Binding-site contacts:
Ligand atom N3 contacts residue MET168 of chain 1.A at 3.6 Å.
Ligand atom C31 contacts residue MET112 of chain 1.A at 3.3 Å (hydrophobic).
Ligand atom C22 contacts residue MET168 of chain 1.A at 3.9 Å (hydrophobic).
Ligand atom C4 contacts residue MET112 of chain 1.A at 3.1 Å (hydrophobic).
Ligand atom O30 contacts residue GLY115 of chain 1.A at 3.4 Å.
Ligand atom C2 contacts residue MET168 of chain 1.A at 3.7 Å (hydrophobic).
Ligand atom N32 contacts residue PRO110 of chain 1.A at 2.8 Å (h-bond).
Ligand atom C4 contacts residue MET168 of chain 1.A at 3.5 Å (hydrophobic).
Ligand atom C21 contacts residue MET168 of chain 1.A at 3.5 Å (hydrophobic).
Ligand atom O30 contacts residue ASP116 of chain 1.A at 2.7 Å (salt-bridge).
Ligand atom N32 contacts residue MET87 of chain 1.A at 3.4 Å.
Ligand atom C20 contacts residue MET168 of chain 1.A at 3.8 Å (hydrophobic).
Ligand atom C19 contacts residue VAL39 of chain 1.A at 3.9 Å (hydrophobic).
Ligand atom F24 contacts residue MET168 of chain 1.A at 3.7 Å.
Ligand atom C19 contacts residue LEU109 of chain 1.A at 3.6 Å (hydrophobic).
Ligand atom CL25 contacts residue MET87 of chain 1.A at 3.5 Å.
Ligand atom O30 contacts residue SER119 of chain 1.A at 3.9 Å.
Ligand atom O26 contacts residue VAL39 of chain 1.A at 3.3 Å.
Ligand atom C27 contacts residue LEU31 of chain 1.A at 3.5 Å (hydrophobic).
Ligand atom C5 contacts residue MET168 of chain 1.A at 3.5 Å (hydrophobic).
Ligand atom N3 contacts residue PRO110 of chain 1.A at 3.6 Å.
Ligand atom N3 contacts residue ALA54 of chain 1.A at 3.8 Å.
Ligand atom N3 contacts residue MET112 of chain 1.A at 3.0 Å (h-bond).
Ligand atom F24 contacts residue ALA178 of chain 1.A at 3.5 Å.
Ligand atom C2 contacts residue PRO110 of chain 1.A at 3.6 Å (hydrophobic).
Ligand atom C19 contacts residue LYS56 of chain 1.A at 3.8 Å.
Ligand atom C22 contacts residue ARG165 of chain 1.A at 3.1 Å.
Ligand atom N32 contacts residue LEU109 of chain 1.A at 3.8 Å.
Ligand atom CL25 contacts residue ALA178 of chain 1.A at 3.8 Å.
Ligand atom N32 contacts residue ALA54 of chain 1.A at 3.3 Å.
Ligand atom C1 contacts residue MET168 of chain 1.A at 3.7 Å (hydrophobic).
Ligand atom C31 contacts residue PHE111 of chain 1.A at 3.6 Å (hydrophobic).
Ligand atom CL25 contacts residue LEU109 of chain 1.A at 3.8 Å.
Ligand atom O18 contacts residue LEU109 of chain 1.A at 3.9 Å.
Ligand atom N6 contacts residue MET168 of chain 1.A at 3.6 Å.
Ligand atom C2 contacts residue ALA54 of chain 1.A at 3.3 Å (hydrophobic).
Ligand atom C29 contacts residue ASP116 of chain 1.A at 3.7 Å.
Ligand atom O18 contacts residue ALA54 of chain 1.A at 3.9 Å.
Ligand atom C1 contacts residue ALA54 of chain 1.A at 3.6 Å (hydrophobic).
Ligand atom F24 contacts residue ASN166 of chain 1.A at 3.5 Å.

Sequence of chain 1.A:
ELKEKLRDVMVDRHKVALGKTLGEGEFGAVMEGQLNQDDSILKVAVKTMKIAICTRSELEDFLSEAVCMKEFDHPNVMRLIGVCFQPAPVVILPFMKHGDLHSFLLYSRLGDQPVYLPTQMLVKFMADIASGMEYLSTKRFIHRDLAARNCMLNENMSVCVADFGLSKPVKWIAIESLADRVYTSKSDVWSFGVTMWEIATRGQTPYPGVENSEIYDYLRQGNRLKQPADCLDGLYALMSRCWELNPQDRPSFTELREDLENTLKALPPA

A protein and the small-molecule ligand that binds it are described below.
Small molecule (SMILES): Cc1nn(CCO)c2c1-c1cnc(N)c(n1)O[C@H](C)c1c(ccc(F)c1Cl)C(=O)N(C)C2